Sequence of chain 1.C:
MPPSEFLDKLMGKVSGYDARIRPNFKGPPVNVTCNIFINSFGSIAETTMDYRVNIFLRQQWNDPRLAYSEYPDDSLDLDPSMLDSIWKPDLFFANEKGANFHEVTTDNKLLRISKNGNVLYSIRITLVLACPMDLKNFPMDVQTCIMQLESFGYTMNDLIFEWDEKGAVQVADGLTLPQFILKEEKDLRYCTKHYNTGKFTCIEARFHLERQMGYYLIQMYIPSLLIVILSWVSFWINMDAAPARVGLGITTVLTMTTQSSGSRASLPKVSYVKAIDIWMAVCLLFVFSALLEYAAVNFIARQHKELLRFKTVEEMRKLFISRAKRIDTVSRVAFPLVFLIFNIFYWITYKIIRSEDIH

Sequence of chain 1.B:
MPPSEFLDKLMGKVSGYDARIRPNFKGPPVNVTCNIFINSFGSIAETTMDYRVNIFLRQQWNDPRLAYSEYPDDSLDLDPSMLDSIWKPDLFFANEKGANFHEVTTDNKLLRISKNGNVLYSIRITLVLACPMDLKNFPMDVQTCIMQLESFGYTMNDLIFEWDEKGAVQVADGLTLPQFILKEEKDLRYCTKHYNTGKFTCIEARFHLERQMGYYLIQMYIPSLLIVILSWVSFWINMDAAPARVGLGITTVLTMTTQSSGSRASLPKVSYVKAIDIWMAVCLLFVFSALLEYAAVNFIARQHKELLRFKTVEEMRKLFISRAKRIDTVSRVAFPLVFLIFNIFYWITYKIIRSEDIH

The small molecule below binds the protein below.
Small molecule (SMILES): NCC(=O)O

Binding-site contacts:
Ligand atom OXT contacts residue PHE183 of chain 1.B at 3.9 Å.
Ligand atom C contacts residue ARG89 of chain 1.C at 3.7 Å.
Ligand atom N contacts residue PHE87 of chain 1.C at 4.1 Å.
Ligand atom O contacts residue ARG89 of chain 1.C at 3.0 Å (salt-bridge).
Ligand atom N contacts residue PHE183 of chain 1.B at 3.0 Å (h-bond).
Ligand atom CA contacts residue PHE231 of chain 1.B at 3.9 Å (hydrophobic).
Ligand atom CA contacts residue PHE183 of chain 1.B at 4.0 Å (hydrophobic).
Ligand atom OXT contacts residue LEU141 of chain 1.C at 4.5 Å.
Ligand atom C contacts residue PHE87 of chain 1.C at 3.7 Å (hydrophobic).
Ligand atom C contacts residue LEU141 of chain 1.C at 4.4 Å (hydrophobic).
Ligand atom CA contacts residue THR228 of chain 1.B at 4.3 Å.
Ligand atom OXT contacts residue SER153 of chain 1.C at 2.8 Å (h-bond).
Ligand atom N contacts residue PHE231 of chain 1.B at 4.4 Å.
Ligand atom O contacts residue SER153 of chain 1.C at 4.5 Å.
Ligand atom O contacts residue PHE87 of chain 1.C at 4.4 Å.
Ligand atom CA contacts residue TYR226 of chain 1.B at 4.3 Å (hydrophobic).
Ligand atom CA contacts residue PHE87 of chain 1.C at 4.0 Å (hydrophobic).
Ligand atom OXT contacts residue ARG89 of chain 1.C at 3.7 Å.
Ligand atom N contacts residue LEU141 of chain 1.C at 3.9 Å.
Ligand atom CA contacts residue LEU141 of chain 1.C at 4.3 Å (hydrophobic).
Ligand atom C contacts residue THR228 of chain 1.B at 4.0 Å.
Ligand atom C contacts residue SER153 of chain 1.C at 3.9 Å.
Ligand atom O contacts residue THR228 of chain 1.B at 3.2 Å (h-bond).
Ligand atom OXT contacts residue PHE87 of chain 1.C at 3.2 Å.